Sequence of chain 27.H:
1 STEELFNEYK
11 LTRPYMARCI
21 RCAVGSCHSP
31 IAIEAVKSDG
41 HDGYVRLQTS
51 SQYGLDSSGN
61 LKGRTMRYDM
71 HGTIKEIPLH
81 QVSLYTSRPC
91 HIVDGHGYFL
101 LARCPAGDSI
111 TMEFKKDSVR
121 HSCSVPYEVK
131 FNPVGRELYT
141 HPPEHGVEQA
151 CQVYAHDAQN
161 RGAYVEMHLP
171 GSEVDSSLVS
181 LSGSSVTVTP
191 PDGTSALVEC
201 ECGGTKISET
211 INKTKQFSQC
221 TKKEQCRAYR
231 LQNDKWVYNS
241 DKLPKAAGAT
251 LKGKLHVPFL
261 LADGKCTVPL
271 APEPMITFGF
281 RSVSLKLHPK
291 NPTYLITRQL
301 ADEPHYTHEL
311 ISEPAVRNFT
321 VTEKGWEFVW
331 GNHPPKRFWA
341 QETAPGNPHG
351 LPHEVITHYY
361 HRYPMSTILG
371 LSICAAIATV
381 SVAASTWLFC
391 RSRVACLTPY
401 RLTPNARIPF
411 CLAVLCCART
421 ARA

A small-molecule ligand and the protein it binds are described below.
Small molecule (SMILES): CC(=O)N[C@@H]1[C@@H](O)[C@H](O)[C@@H](CO)O[C@H]1O

Binding-site contacts:
Ligand atom C6 contacts residue SER284 of chain 27.H at 3.5 Å.
Ligand atom C6 contacts residue ASN318 of chain 27.H at 3.2 Å.
Ligand atom O6 contacts residue ASN318 of chain 27.H at 2.6 Å (h-bond).
Ligand atom O6 contacts residue SER284 of chain 27.H at 2.6 Å (h-bond).